Sequence of chain 1.A:
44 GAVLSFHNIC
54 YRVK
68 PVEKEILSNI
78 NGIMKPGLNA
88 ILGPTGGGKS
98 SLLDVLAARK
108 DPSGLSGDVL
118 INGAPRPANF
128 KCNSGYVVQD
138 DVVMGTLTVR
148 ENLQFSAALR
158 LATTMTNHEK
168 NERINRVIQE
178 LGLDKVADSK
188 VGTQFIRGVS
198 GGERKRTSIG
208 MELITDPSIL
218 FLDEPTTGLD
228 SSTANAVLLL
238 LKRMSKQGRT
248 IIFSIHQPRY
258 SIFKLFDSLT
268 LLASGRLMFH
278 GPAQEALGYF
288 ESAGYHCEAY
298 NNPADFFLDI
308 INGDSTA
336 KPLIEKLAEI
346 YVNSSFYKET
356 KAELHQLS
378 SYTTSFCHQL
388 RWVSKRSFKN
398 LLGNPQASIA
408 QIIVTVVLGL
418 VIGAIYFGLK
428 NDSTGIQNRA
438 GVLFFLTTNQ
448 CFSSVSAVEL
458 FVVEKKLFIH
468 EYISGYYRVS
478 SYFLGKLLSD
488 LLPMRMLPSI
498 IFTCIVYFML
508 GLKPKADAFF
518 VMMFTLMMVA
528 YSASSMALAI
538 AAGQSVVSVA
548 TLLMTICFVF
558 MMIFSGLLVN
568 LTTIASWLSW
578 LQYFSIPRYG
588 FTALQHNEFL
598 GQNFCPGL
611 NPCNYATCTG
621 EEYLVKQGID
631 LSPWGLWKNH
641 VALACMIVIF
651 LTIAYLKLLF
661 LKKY

A protein and the small-molecule ligand that binds it are described below.
Small molecule (SMILES): CC(C)CCC[C@@H](C)[C@H]1CC[C@H]2[C@@H]3CC=C4C[C@@H](O)CC[C@]4(C)[C@H]3CC[C@]12C

Binding-site contacts:
Ligand atom C19 contacts residue LYS638 of chain 1.A at 4.3 Å.
Ligand atom C18 contacts residue ALA642 of chain 1.A at 4.0 Å (hydrophobic).
Ligand atom C19 contacts residue TYR586 of chain 1.A at 4.0 Å (hydrophobic).
Ligand atom C26 contacts residue ILE653 of chain 1.A at 3.9 Å (hydrophobic).
Ligand atom C12 contacts residue TYR580 of chain 1.A at 4.5 Å (hydrophobic).
Ligand atom C21 contacts residue PHE581 of chain 1.A at 3.2 Å (hydrophobic).
Ligand atom C15 contacts residue CYS645 of chain 1.A at 3.7 Å (hydrophobic).
Ligand atom C11 contacts residue TYR580 of chain 1.A at 4.4 Å (hydrophobic).
Ligand atom C25 contacts residue PHE650 of chain 1.A at 4.1 Å (hydrophobic).
Ligand atom C25 contacts residue ILE649 of chain 1.A at 4.1 Å (hydrophobic).
Ligand atom C20 contacts residue MET646 of chain 1.A at 4.5 Å (hydrophobic).
Ligand atom C8 contacts residue ALA642 of chain 1.A at 4.2 Å (hydrophobic).
Ligand atom C16 contacts residue ILE649 of chain 1.A at 4.2 Å (hydrophobic).
Ligand atom C4 contacts residue LYS638 of chain 1.A at 3.9 Å.
Ligand atom C26 contacts residue PHE650 of chain 1.A at 4.3 Å (hydrophobic).
Ligand atom C3 contacts residue LYS638 of chain 1.A at 4.3 Å.
Ligand atom C19 contacts residue TYR580 of chain 1.A at 4.5 Å (hydrophobic).
Ligand atom C2 contacts residue LYS638 of chain 1.A at 4.4 Å.
Ligand atom C16 contacts residue CYS645 of chain 1.A at 4.0 Å (hydrophobic).
Ligand atom C11 contacts residue TYR586 of chain 1.A at 4.1 Å (hydrophobic).
Ligand atom C22 contacts residue ILE649 of chain 1.A at 4.0 Å (hydrophobic).
Ligand atom C18 contacts residue TYR580 of chain 1.A at 3.9 Å (hydrophobic).
Ligand atom C18 contacts residue TYR586 of chain 1.A at 3.5 Å (hydrophobic).
Ligand atom C24 contacts residue ILE649 of chain 1.A at 3.9 Å (hydrophobic).
Ligand atom C19 contacts residue ALA642 of chain 1.A at 4.4 Å (hydrophobic).
Ligand atom C18 contacts residue MET646 of chain 1.A at 4.5 Å (hydrophobic).
Ligand atom O1 contacts residue LYS638 of chain 1.A at 4.0 Å.
Ligand atom C21 contacts residue TYR580 of chain 1.A at 3.9 Å (hydrophobic).
Ligand atom O1 contacts residue TRP634 of chain 1.A at 4.3 Å.
Ligand atom C26 contacts residue ILE649 of chain 1.A at 3.4 Å (hydrophobic).